A protein and the small-molecule ligand that binds it are described below.
Small molecule (SMILES): CCOC(=O)c1ccc(OCCCC2CCN(c3ccc(C)nn3)CC2)cc1

Sequence of chain 15.D:
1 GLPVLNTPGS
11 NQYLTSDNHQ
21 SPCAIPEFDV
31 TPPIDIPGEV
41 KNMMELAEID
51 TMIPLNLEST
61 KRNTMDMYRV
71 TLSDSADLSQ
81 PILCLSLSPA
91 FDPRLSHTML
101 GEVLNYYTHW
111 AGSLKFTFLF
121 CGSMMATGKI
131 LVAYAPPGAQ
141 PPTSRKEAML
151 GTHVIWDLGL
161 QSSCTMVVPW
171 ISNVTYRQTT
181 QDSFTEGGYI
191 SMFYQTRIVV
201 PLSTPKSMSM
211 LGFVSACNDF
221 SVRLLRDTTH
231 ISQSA

Sequence of chain 11.D:
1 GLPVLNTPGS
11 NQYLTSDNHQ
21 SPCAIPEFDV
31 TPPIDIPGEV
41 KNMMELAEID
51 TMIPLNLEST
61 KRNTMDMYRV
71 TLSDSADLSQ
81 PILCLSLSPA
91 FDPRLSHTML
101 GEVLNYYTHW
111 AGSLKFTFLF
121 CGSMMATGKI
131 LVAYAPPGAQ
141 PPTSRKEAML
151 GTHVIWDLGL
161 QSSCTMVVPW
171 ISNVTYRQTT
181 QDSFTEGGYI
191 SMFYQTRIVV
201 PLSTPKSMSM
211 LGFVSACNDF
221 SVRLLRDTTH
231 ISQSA

Sequence of chain 15.B:
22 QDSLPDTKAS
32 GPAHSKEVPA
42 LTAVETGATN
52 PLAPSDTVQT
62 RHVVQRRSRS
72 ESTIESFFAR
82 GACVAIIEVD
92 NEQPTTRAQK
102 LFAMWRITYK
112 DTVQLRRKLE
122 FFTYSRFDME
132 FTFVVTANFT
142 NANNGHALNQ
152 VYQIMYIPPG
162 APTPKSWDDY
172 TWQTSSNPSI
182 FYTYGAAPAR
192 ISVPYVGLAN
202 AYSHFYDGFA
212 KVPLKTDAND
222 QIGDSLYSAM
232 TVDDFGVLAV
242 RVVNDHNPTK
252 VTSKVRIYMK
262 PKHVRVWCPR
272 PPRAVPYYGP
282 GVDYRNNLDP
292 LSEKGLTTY

Binding-site contacts:
Ligand atom O24 contacts residue TYR110 of chain 15.B at 3.3 Å.
Ligand atom C1 contacts residue ILE155 of chain 15.B at 3.8 Å (hydrophobic).
Ligand atom C7 contacts residue VAL194 of chain 15.B at 3.6 Å (hydrophobic).
Ligand atom C12 contacts residue PHE236 of chain 15.B at 3.7 Å (hydrophobic).
Ligand atom C21 contacts residue TYR203 of chain 15.B at 3.7 Å (hydrophobic).
Ligand atom C17 contacts residue MET130 of chain 15.B at 3.7 Å (hydrophobic).
Ligand atom C8 contacts residue TYR157 of chain 15.B at 3.4 Å (hydrophobic).
Ligand atom O24 contacts residue PHE236 of chain 15.B at 3.9 Å.
Ligand atom C3 contacts residue PRO179 of chain 15.B at 3.6 Å (hydrophobic).
Ligand atom N3 contacts residue ILE192 of chain 15.B at 3.7 Å.
Ligand atom C19 contacts residue PHE236 of chain 15.B at 3.6 Å (hydrophobic).
Ligand atom C8 contacts residue VAL194 of chain 15.B at 3.8 Å (hydrophobic).
Ligand atom N3 contacts residue LEU239 of chain 15.B at 3.8 Å.
Ligand atom O23 contacts residue PHE236 of chain 15.B at 3.3 Å.
Ligand atom C20 contacts residue PHE236 of chain 15.B at 3.4 Å (hydrophobic).
Ligand atom C11 contacts residue PHE132 of chain 15.B at 3.5 Å (hydrophobic).
Ligand atom C25 contacts residue THR109 of chain 15.B at 3.2 Å.
Ligand atom C22 contacts residue TYR110 of chain 15.B at 3.3 Å (hydrophobic).
Ligand atom N6 contacts residue VAL194 of chain 15.B at 3.6 Å.
Ligand atom C7 contacts residue TYR157 of chain 15.B at 3.5 Å (hydrophobic).
Ligand atom N4 contacts residue ILE192 of chain 15.B at 3.6 Å.
Ligand atom C22 contacts residue PHE236 of chain 15.B at 3.3 Å (hydrophobic).
Ligand atom O24 contacts residue THR109 of chain 15.B at 3.6 Å.
Ligand atom C10 contacts residue PHE132 of chain 15.B at 3.7 Å (hydrophobic).
Ligand atom O15 contacts residue MET130 of chain 15.B at 3.8 Å.
Ligand atom C4 contacts residue TYR157 of chain 15.B at 3.5 Å (hydrophobic).
Ligand atom C3 contacts residue ALA24 of chain 15.D at 3.6 Å (hydrophobic).
Ligand atom C10 contacts residue ILE108 of chain 15.B at 3.5 Å (hydrophobic).
Ligand atom C13 contacts residue ILE108 of chain 15.B at 3.6 Å (hydrophobic).
Ligand atom C4 contacts residue ALA24 of chain 15.D at 3.9 Å (hydrophobic).
Ligand atom C16 contacts residue MET130 of chain 15.B at 3.8 Å (hydrophobic).
Ligand atom C3 contacts residue TYR157 of chain 15.B at 3.4 Å (hydrophobic).
Ligand atom C9 contacts residue VAL194 of chain 15.B at 3.8 Å (hydrophobic).
Ligand atom N4 contacts residue LEU239 of chain 15.B at 3.6 Å.
Ligand atom C18 contacts residue TYR110 of chain 15.B at 3.8 Å (hydrophobic).
Ligand atom C19 contacts residue TYR110 of chain 15.B at 3.8 Å (hydrophobic).
Ligand atom C1 contacts residue ILE181 of chain 15.B at 3.5 Å (hydrophobic).
Ligand atom C13 contacts residue PHE236 of chain 15.B at 3.8 Å (hydrophobic).
Ligand atom C7 contacts residue ILE25 of chain 15.D at 3.8 Å (hydrophobic).
Ligand atom O23 contacts residue TYR110 of chain 15.B at 3.5 Å.